Sequence of chain 1.A:
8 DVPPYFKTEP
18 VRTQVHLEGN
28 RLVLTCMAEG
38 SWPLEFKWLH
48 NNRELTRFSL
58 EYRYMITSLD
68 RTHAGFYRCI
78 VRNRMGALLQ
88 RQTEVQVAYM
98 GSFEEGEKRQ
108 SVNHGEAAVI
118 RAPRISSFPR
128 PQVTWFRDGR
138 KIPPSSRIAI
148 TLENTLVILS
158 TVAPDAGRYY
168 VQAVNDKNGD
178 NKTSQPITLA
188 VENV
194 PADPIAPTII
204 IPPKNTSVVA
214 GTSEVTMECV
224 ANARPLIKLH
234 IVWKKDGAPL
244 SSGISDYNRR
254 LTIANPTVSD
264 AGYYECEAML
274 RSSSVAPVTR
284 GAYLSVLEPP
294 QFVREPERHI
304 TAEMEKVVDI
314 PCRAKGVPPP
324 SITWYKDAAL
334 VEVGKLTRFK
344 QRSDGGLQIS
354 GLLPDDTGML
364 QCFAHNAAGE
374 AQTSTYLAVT

This protein binds this small molecule.
Small molecule (SMILES): CC(=O)N[C@H]1[C@H](O[C@H]2[C@H](O)[C@@H](NC(C)=O)CO[C@@H]2CO)O[C@H](CO)[C@@H](O)[C@@H]1O

Binding-site contacts:
Ligand atom C8 contacts residue GLN169 of chain 1.A at 3.4 Å.
Ligand atom N2 contacts residue ASN178 of chain 1.A at 2.9 Å (h-bond).
Ligand atom C5 contacts residue ASN178 of chain 1.A at 3.6 Å.
Ligand atom C8 contacts residue TYR59 of chain 1.B at 3.4 Å (hydrophobic).
Ligand atom N2 contacts residue GLN169 of chain 1.A at 2.8 Å (h-bond).
Ligand atom O7 contacts residue TYR59 of chain 1.B at 3.8 Å.
Ligand atom C1 contacts residue GLN169 of chain 1.A at 3.9 Å.
Ligand atom C5 contacts residue GLN169 of chain 1.A at 4.2 Å.
Ligand atom C3 contacts residue GLN169 of chain 1.A at 3.4 Å.
Ligand atom C7 contacts residue ASN178 of chain 1.A at 4.1 Å.
Ligand atom C7 contacts residue GLN169 of chain 1.A at 3.5 Å.
Ligand atom C3 contacts residue ASN178 of chain 1.A at 3.8 Å.
Ligand atom O3 contacts residue GLN169 of chain 1.A at 4.2 Å.
Ligand atom C1 contacts residue ASN178 of chain 1.A at 1.4 Å.
Ligand atom O4 contacts residue GLN169 of chain 1.A at 4.2 Å.
Ligand atom C7 contacts residue TYR59 of chain 1.B at 3.5 Å (hydrophobic).
Ligand atom C4 contacts residue ASN178 of chain 1.A at 4.2 Å.
Ligand atom O5 contacts residue ASN178 of chain 1.A at 2.3 Å (h-bond).
Ligand atom C2 contacts residue ASN178 of chain 1.A at 2.5 Å.
Ligand atom O7 contacts residue LEU57 of chain 1.B at 4.1 Å.
Ligand atom C2 contacts residue GLN169 of chain 1.A at 3.8 Å.
Ligand atom N2 contacts residue TYR59 of chain 1.B at 4.0 Å.
Ligand atom C4 contacts residue GLN169 of chain 1.A at 4.2 Å.

Sequence of chain 1.B:
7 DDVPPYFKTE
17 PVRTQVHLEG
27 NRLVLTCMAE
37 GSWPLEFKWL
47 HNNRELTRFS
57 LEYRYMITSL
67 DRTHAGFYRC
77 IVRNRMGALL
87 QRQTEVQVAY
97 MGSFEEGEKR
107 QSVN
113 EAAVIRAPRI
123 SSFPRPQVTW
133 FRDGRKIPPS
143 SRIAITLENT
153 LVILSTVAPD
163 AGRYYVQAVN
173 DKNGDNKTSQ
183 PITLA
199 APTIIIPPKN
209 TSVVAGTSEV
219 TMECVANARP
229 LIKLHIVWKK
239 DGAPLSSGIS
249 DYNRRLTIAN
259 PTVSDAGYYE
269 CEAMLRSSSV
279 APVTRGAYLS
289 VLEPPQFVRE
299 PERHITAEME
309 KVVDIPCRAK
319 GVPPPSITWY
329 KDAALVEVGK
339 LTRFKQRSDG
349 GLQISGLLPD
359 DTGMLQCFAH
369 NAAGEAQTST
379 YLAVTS